Binding-site contacts:
Ligand atom O contacts residue THR182 of chain 1.A at 2.9 Å (h-bond).
Ligand atom C contacts residue ASN71 of chain 1.A at 3.6 Å.
Ligand atom CD contacts residue GLY40 of chain 1.A at 3.7 Å.
Ligand atom O contacts residue ASN71 of chain 1.A at 3.0 Å (h-bond).
Ligand atom O contacts residue CYS181 of chain 1.A at 3.5 Å.
Ligand atom OE1 contacts residue GLY40 of chain 1.A at 3.8 Å.
Ligand atom CG contacts residue HIS183 of chain 1.A at 3.6 Å.
Ligand atom CA contacts residue THR182 of chain 1.A at 3.7 Å.
Ligand atom OE2 contacts residue GLY40 of chain 1.A at 2.9 Å (h-bond).
Ligand atom CG contacts residue SER8 of chain 1.A at 3.6 Å.
Ligand atom OE2 contacts residue TYR39 of chain 1.A at 3.4 Å (h-bond).
Ligand atom OE2 contacts residue PRO38 of chain 1.A at 3.2 Å.
Ligand atom C contacts residue THR182 of chain 1.A at 3.9 Å.
Ligand atom N contacts residue ASP7 of chain 1.A at 3.1 Å (salt-bridge).
Ligand atom C contacts residue CYS181 of chain 1.A at 3.8 Å (hydrophobic).
Ligand atom OE1 contacts residue SER8 of chain 1.A at 2.5 Å (h-bond).
Ligand atom OE1 contacts residue VAL37 of chain 1.A at 3.9 Å.
Ligand atom OXT contacts residue THR72 of chain 1.A at 2.6 Å (h-bond).
Ligand atom CD contacts residue SER8 of chain 1.A at 3.5 Å.
Ligand atom CB contacts residue CYS181 of chain 1.A at 3.5 Å (hydrophobic).
Ligand atom OXT contacts residue ASN71 of chain 1.A at 3.8 Å.
Ligand atom CA contacts residue THR72 of chain 1.A at 3.9 Å.
Ligand atom OE2 contacts residue THR116 of chain 1.A at 3.9 Å.
Ligand atom C contacts residue CYS70 of chain 1.A at 3.7 Å (hydrophobic).
Ligand atom O contacts residue CYS70 of chain 1.A at 3.9 Å.
Ligand atom CB contacts residue THR182 of chain 1.A at 3.6 Å.
Ligand atom N contacts residue SER8 of chain 1.A at 3.2 Å (h-bond).
Ligand atom OE1 contacts residue PRO38 of chain 1.A at 3.4 Å.
Ligand atom OE1 contacts residue TYR39 of chain 1.A at 2.8 Å (h-bond).
Ligand atom O contacts residue THR72 of chain 1.A at 4.0 Å.
Ligand atom N contacts residue THR182 of chain 1.A at 2.9 Å (h-bond).
Ligand atom OXT contacts residue CYS181 of chain 1.A at 3.8 Å.
Ligand atom CA contacts residue SER8 of chain 1.A at 3.9 Å.
Ligand atom CA contacts residue CYS70 of chain 1.A at 3.5 Å (hydrophobic).
Ligand atom OXT contacts residue THR116 of chain 1.A at 3.5 Å.
Ligand atom CD contacts residue TYR39 of chain 1.A at 3.5 Å (hydrophobic).
Ligand atom CB contacts residue HIS183 of chain 1.A at 3.9 Å.
Ligand atom CD contacts residue PRO38 of chain 1.A at 3.5 Å (hydrophobic).
Ligand atom C contacts residue THR72 of chain 1.A at 3.5 Å.
Ligand atom N contacts residue CYS70 of chain 1.A at 3.4 Å (h-bond).

This small molecule binds to this protein.
Small molecule (SMILES): N[C@H](CCC(=O)O)C(=O)O

Sequence of chain 1.A:
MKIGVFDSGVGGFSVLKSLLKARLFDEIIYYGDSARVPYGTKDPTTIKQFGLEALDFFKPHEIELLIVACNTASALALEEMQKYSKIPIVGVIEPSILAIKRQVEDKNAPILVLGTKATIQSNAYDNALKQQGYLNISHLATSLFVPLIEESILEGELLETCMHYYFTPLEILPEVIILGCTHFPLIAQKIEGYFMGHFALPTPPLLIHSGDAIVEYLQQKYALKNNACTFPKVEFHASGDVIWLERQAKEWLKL